Binding-site contacts:
Ligand atom O6 contacts residue ASN340 of chain 1.D at 2.9 Å (h-bond).
Ligand atom C2 contacts residue ASN340 of chain 1.D at 2.5 Å.
Ligand atom N2 contacts residue ASN340 of chain 1.D at 3.8 Å.
Ligand atom C6 contacts residue ASN340 of chain 1.D at 3.5 Å.
Ligand atom C4 contacts residue ASN340 of chain 1.D at 3.7 Å.
Ligand atom C5 contacts residue ASN340 of chain 1.D at 3.2 Å.
Ligand atom O3 contacts residue VAL339 of chain 1.D at 3.4 Å.
Ligand atom O5 contacts residue ASN340 of chain 1.D at 2.3 Å (h-bond).
Ligand atom O6 contacts residue PHE337 of chain 1.D at 4.4 Å.
Ligand atom C3 contacts residue ASN340 of chain 1.D at 3.1 Å.
Ligand atom C3 contacts residue VAL339 of chain 1.D at 4.3 Å (hydrophobic).
Ligand atom O3 contacts residue ASN340 of chain 1.D at 2.8 Å (h-bond).
Ligand atom C1 contacts residue ASN340 of chain 1.D at 1.4 Å.

Sequence of chain 1.D:
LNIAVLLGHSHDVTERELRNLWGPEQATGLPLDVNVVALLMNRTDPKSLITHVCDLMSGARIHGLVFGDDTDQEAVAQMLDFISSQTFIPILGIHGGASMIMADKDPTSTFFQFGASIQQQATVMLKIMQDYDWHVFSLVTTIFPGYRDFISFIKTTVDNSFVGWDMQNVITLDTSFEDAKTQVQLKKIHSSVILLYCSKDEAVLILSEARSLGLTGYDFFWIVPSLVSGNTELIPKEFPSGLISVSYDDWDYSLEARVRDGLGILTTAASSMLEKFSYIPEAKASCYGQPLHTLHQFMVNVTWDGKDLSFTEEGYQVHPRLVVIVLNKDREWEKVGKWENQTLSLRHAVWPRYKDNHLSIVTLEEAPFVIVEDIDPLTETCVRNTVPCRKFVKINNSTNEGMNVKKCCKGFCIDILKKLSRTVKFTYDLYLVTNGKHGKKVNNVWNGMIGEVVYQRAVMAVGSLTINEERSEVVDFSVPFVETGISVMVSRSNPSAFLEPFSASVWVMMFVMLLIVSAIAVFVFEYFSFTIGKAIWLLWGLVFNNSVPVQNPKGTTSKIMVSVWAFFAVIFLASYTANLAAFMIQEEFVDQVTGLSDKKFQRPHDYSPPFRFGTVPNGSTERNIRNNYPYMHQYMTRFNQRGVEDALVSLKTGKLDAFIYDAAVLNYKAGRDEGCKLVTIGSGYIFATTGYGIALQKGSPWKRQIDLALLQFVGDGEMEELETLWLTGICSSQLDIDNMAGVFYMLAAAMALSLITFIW

This protein binds this small molecule.
Small molecule (SMILES): CC(=O)N[C@@H]1[C@@H](O)[C@H](O)[C@@H](CO)O[C@H]1O